Binding-site contacts:
Ligand atom C4 contacts residue GLU13 of chain 1.A at 3.4 Å.
Ligand atom C1 contacts residue ASN73 of chain 1.A at 1.4 Å.
Ligand atom C5 contacts residue THR75 of chain 1.A at 3.9 Å.
Ligand atom C5 contacts residue ILE76 of chain 1.A at 4.2 Å (hydrophobic).
Ligand atom C5 contacts residue GLU13 of chain 1.A at 4.4 Å.
Ligand atom C3 contacts residue ASN73 of chain 1.A at 3.8 Å.
Ligand atom O7 contacts residue THR75 of chain 1.A at 4.4 Å.
Ligand atom C1 contacts residue THR75 of chain 1.A at 4.3 Å.
Ligand atom O5 contacts residue ASN73 of chain 1.A at 2.4 Å (h-bond).
Ligand atom C6 contacts residue THR75 of chain 1.A at 4.2 Å.
Ligand atom N2 contacts residue ASN73 of chain 1.A at 2.9 Å (h-bond).
Ligand atom C2 contacts residue ASN73 of chain 1.A at 2.5 Å.
Ligand atom O4 contacts residue GLU13 of chain 1.A at 2.6 Å (salt-bridge).
Ligand atom O5 contacts residue ILE76 of chain 1.A at 3.9 Å.
Ligand atom C7 contacts residue ASN73 of chain 1.A at 3.7 Å.
Ligand atom C6 contacts residue VAL12 of chain 1.A at 3.3 Å (hydrophobic).
Ligand atom C6 contacts residue GLU13 of chain 1.A at 4.1 Å.
Ligand atom C8 contacts residue LEU361 of chain 1.A at 4.3 Å (hydrophobic).
Ligand atom C8 contacts residue PRO362 of chain 1.A at 4.0 Å (hydrophobic).
Ligand atom C5 contacts residue SER9 of chain 1.A at 3.8 Å.
Ligand atom C6 contacts residue ILE76 of chain 1.A at 4.1 Å (hydrophobic).
Ligand atom O7 contacts residue ASN73 of chain 1.A at 4.2 Å.
Ligand atom C5 contacts residue ASN73 of chain 1.A at 3.6 Å.
Ligand atom C4 contacts residue SER9 of chain 1.A at 3.5 Å.
Ligand atom C6 contacts residue SER9 of chain 1.A at 3.5 Å.
Ligand atom C4 contacts residue ASN73 of chain 1.A at 4.2 Å.
Ligand atom C8 contacts residue THR75 of chain 1.A at 4.1 Å.
Ligand atom O4 contacts residue SER9 of chain 1.A at 4.1 Å.
Ligand atom O5 contacts residue THR75 of chain 1.A at 4.2 Å.
Ligand atom O3 contacts residue GLU13 of chain 1.A at 4.3 Å.

Sequence of chain 1.A:
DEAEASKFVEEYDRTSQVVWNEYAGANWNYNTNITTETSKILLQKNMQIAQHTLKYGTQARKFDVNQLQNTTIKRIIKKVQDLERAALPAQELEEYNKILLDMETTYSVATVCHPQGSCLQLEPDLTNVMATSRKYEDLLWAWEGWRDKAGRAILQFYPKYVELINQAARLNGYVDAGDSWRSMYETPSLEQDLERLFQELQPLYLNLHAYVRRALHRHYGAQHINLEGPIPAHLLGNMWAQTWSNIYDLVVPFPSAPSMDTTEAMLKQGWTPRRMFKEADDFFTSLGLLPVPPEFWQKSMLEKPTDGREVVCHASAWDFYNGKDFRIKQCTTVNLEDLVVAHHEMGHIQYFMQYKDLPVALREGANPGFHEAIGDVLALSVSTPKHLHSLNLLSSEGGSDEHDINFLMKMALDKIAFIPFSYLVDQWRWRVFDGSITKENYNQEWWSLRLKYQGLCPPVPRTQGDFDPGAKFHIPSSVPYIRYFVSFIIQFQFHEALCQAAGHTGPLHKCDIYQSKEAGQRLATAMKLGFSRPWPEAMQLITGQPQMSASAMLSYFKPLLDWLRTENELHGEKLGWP

A small-molecule ligand and the protein it binds are described below.
Small molecule (SMILES): CC(=O)N[C@H]1[C@H](O[C@H]2[C@H](O)[C@@H](NC(C)=O)CO[C@@H]2CO[C@@H]2O[C@@H](C)[C@@H](O)[C@@H](O)[C@@H]2O)O[C@H](CO)[C@@H](O[C@@H]2O[C@H](CO)[C@@H](O)[C@H](O[C@H]3O[C@H](CO)[C@@H](O)[C@H](O)[C@@H]3O)[C@@H]2O)[C@@H]1O